A small-molecule ligand and the protein it binds are described below.
Small molecule (SMILES): CC(=O)N[C@@H]1[C@@H](O)[C@H](O)[C@@H](CO)O[C@H]1O

Binding-site contacts:
Ligand atom C1 contacts residue ASN286 of chain 3.A at 1.4 Å.
Ligand atom C4 contacts residue ASN286 of chain 3.A at 4.3 Å.
Ligand atom O5 contacts residue ASN286 of chain 3.A at 2.4 Å (h-bond).
Ligand atom C7 contacts residue ASN275 of chain 3.A at 4.3 Å.
Ligand atom C7 contacts residue ASN286 of chain 3.A at 3.2 Å.
Ligand atom O7 contacts residue ASN286 of chain 3.A at 3.0 Å (h-bond).
Ligand atom C8 contacts residue THR276 of chain 3.A at 3.9 Å.
Ligand atom C2 contacts residue ASN286 of chain 3.A at 2.5 Å.
Ligand atom C5 contacts residue ASN286 of chain 3.A at 3.7 Å.
Ligand atom O7 contacts residue ASN275 of chain 3.A at 4.1 Å.
Ligand atom C3 contacts residue ASN286 of chain 3.A at 3.8 Å.
Ligand atom C8 contacts residue ASN275 of chain 3.A at 3.5 Å.
Ligand atom N2 contacts residue ASN286 of chain 3.A at 2.9 Å (h-bond).

Sequence of chain 3.A:
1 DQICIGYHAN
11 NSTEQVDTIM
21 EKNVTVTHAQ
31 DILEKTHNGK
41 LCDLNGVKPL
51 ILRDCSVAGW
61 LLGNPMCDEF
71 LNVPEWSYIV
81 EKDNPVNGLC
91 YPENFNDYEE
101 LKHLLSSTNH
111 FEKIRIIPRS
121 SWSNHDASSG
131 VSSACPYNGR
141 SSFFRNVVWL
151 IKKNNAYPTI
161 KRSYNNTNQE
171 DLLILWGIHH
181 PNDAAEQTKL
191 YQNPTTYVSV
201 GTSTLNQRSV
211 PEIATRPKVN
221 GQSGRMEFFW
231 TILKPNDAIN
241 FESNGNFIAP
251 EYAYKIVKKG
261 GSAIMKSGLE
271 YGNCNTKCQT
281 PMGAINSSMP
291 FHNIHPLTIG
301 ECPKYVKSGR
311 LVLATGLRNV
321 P